Sequence of chain 4.A:
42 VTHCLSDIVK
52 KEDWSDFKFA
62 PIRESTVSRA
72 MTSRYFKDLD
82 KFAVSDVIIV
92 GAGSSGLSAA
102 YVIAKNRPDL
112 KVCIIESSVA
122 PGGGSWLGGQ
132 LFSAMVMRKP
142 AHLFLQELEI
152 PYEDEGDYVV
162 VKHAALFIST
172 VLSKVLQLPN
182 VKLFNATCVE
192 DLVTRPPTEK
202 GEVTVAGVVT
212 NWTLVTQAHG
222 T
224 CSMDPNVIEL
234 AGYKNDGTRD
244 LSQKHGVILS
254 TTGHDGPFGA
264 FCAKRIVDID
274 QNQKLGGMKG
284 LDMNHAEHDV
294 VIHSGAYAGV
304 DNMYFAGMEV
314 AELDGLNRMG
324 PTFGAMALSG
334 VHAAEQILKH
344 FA

A protein and the small-molecule ligand that binds it are described below.
Small molecule (SMILES): C[C@H](/N=C/C(=O)O)C(=O)[C@H](O)COP(=O)(O)OP(=O)(O)OC[C@H]1O[C@@H](n2cnc3c(N)ncnc32)[C@H](O)[C@@H]1O

Binding-site contacts:
Ligand atom N5 contacts residue VAL190 of chain 4.A at 2.8 Å (h-bond).
Ligand atom O12 contacts residue GLU117 of chain 4.A at 2.8 Å (salt-bridge).
Ligand atom C8 contacts residue THR254 of chain 4.A at 3.5 Å.
Ligand atom O11 contacts residue GLY94 of chain 4.A at 3.5 Å.
Ligand atom O9 contacts residue ARG321 of chain 4.A at 2.8 Å (salt-bridge).
Ligand atom O13 contacts residue GLU117 of chain 4.A at 2.5 Å (salt-bridge).
Ligand atom C13 contacts residue SER118 of chain 4.A at 3.2 Å.
Ligand atom C7 contacts residue ARG321 of chain 4.A at 3.5 Å.
Ligand atom O8 contacts residue HIS257 of chain 4.A at 3.5 Å.
Ligand atom O9 contacts residue MET322 of chain 4.A at 3.5 Å (h-bond).
Ligand atom O7 contacts residue PHE326 of chain 4.A at 3.4 Å.
Ligand atom O12 contacts residue GLY124 of chain 4.A at 3.2 Å.
Ligand atom N2 contacts residue SER118 of chain 4.A at 3.4 Å (h-bond).
Ligand atom O14 contacts residue GLY92 of chain 4.A at 3.1 Å.
Ligand atom N4 contacts residue VAL190 of chain 4.A at 2.9 Å (h-bond).
Ligand atom C6 contacts residue GLY323 of chain 4.A at 3.3 Å.
Ligand atom O3 contacts residue GLY256 of chain 4.A at 3.4 Å.
Ligand atom O9 contacts residue GLY323 of chain 4.A at 3.0 Å (h-bond).
Ligand atom O13 contacts residue SER118 of chain 4.A at 3.2 Å (h-bond).
Ligand atom O10 contacts residue ARG321 of chain 4.A at 2.8 Å (salt-bridge).
Ligand atom O4 contacts residue GLY310 of chain 4.A at 3.5 Å.
Ligand atom O10 contacts residue PRO228 of chain 1.A at 3.5 Å.
Ligand atom N1 contacts residue GLY323 of chain 4.A at 3.2 Å (h-bond).
Ligand atom O6 contacts residue SER95 of chain 4.A at 3.3 Å (h-bond).
Ligand atom C11 contacts residue GLU117 of chain 4.A at 3.5 Å.
Ligand atom N3 contacts residue SER118 of chain 4.A at 3.1 Å (h-bond).
Ligand atom O13 contacts residue SER119 of chain 4.A at 3.4 Å (h-bond).
Ligand atom O5 contacts residue SER96 of chain 4.A at 2.7 Å (h-bond).
Ligand atom C4 contacts residue ASP227 of chain 1.A at 3.0 Å.
Ligand atom O6 contacts residue MET329 of chain 4.A at 3.4 Å (h-bond).
Ligand atom C14 contacts residue SER118 of chain 4.A at 3.4 Å.
Ligand atom O5 contacts residue SER95 of chain 4.A at 3.5 Å (h-bond).
Ligand atom O4 contacts residue MET311 of chain 4.A at 2.8 Å (h-bond).
Ligand atom O1 contacts residue GLY125 of chain 4.A at 2.9 Å (h-bond).
Ligand atom C12 contacts residue GLU117 of chain 4.A at 3.4 Å.
Ligand atom C5 contacts residue GLY323 of chain 4.A at 3.4 Å.
Ligand atom N6 contacts residue PHE261 of chain 4.A at 3.1 Å (h-bond).
Ligand atom C7 contacts residue GLY323 of chain 4.A at 3.3 Å.
Ligand atom N1 contacts residue ASP227 of chain 1.A at 2.8 Å (salt-bridge).
Ligand atom C5 contacts residue THR325 of chain 4.A at 3.3 Å.

Sequence of chain 1.A:
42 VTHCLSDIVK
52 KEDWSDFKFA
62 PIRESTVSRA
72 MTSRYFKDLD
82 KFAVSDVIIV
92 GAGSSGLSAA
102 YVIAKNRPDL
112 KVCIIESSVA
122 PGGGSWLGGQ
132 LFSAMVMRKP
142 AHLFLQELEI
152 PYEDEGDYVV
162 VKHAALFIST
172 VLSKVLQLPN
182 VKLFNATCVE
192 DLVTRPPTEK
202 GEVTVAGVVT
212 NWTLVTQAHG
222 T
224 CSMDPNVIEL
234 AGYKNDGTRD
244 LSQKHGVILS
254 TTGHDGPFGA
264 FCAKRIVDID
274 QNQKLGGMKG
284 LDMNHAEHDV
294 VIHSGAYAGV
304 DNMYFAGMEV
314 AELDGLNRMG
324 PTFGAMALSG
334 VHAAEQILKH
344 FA